This small molecule binds to this protein.
Small molecule (SMILES): CC(=O)N[C@@H]1[C@@H](O)[C@H](O)[C@@H](CO)O[C@H]1O

Sequence of chain 1.D:
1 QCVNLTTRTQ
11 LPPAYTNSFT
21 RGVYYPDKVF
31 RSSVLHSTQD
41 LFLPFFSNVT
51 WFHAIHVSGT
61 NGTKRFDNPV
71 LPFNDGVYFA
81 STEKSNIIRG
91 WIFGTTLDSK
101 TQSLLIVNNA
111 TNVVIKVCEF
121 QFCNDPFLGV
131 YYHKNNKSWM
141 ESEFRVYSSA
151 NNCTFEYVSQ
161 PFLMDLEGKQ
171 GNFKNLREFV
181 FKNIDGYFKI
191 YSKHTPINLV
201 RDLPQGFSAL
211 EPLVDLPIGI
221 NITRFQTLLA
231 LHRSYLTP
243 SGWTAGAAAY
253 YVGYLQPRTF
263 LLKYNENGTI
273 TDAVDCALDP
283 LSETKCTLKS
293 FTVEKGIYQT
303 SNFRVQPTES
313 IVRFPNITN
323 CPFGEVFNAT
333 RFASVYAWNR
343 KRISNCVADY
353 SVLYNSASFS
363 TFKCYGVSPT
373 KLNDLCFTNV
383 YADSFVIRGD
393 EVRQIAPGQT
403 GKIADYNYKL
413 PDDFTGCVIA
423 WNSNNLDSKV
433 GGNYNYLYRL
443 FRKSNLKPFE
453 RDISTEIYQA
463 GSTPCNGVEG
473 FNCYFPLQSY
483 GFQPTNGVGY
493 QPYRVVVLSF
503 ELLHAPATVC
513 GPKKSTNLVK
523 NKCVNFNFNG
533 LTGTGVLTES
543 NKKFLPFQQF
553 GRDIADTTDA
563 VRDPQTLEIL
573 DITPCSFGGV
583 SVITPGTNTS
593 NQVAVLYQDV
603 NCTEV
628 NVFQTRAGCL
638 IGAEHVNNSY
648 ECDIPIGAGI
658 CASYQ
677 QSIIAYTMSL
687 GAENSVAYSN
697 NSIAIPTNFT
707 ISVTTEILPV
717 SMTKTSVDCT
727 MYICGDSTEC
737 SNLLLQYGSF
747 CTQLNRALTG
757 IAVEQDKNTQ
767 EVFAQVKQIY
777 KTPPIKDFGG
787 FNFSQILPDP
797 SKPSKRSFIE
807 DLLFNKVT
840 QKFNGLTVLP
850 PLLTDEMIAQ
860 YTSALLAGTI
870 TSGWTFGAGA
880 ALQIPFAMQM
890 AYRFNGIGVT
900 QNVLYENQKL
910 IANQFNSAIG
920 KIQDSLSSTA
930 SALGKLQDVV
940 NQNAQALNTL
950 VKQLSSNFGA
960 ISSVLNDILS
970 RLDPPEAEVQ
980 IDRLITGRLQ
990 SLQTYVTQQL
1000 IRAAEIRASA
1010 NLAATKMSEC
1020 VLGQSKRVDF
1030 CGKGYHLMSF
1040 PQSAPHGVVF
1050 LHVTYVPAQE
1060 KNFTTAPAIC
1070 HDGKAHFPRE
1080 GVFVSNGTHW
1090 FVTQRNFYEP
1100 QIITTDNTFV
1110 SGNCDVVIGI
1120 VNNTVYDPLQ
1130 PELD

Binding-site contacts:
Ligand atom C5 contacts residue ASN48 of chain 1.D at 3.8 Å.
Ligand atom C8 contacts residue ASN48 of chain 1.D at 4.2 Å.
Ligand atom C7 contacts residue ASN48 of chain 1.D at 3.1 Å.
Ligand atom O5 contacts residue ASN48 of chain 1.D at 2.5 Å (h-bond).
Ligand atom C3 contacts residue ASN48 of chain 1.D at 3.7 Å.
Ligand atom O7 contacts residue ASN48 of chain 1.D at 3.1 Å (h-bond).
Ligand atom C1 contacts residue ASN48 of chain 1.D at 1.4 Å.
Ligand atom O4 contacts residue ASN48 of chain 1.D at 4.5 Å.
Ligand atom N2 contacts residue ASN48 of chain 1.D at 2.7 Å (h-bond).
Ligand atom C2 contacts residue ASN48 of chain 1.D at 2.4 Å.
Ligand atom O7 contacts residue PHE46 of chain 1.D at 4.2 Å.
Ligand atom C4 contacts residue ASN48 of chain 1.D at 4.2 Å.